Binding-site contacts:
Ligand atom CBA contacts residue ILE111 of chain 39.A at 3.7 Å (hydrophobic).
Ligand atom CAF contacts residue TRP203 of chain 39.A at 3.7 Å (hydrophobic).
Ligand atom CBB contacts residue ASN228 of chain 39.A at 3.7 Å.
Ligand atom CAA contacts residue VAL179 of chain 39.A at 3.1 Å (hydrophobic).
Ligand atom NBE contacts residue TRP203 of chain 39.A at 3.8 Å.
Ligand atom CAJ contacts residue PHE135 of chain 39.A at 3.1 Å (hydrophobic).
Ligand atom CAA contacts residue SER178 of chain 39.A at 3.5 Å.
Ligand atom CAF contacts residue GLN202 of chain 39.A at 3.5 Å.
Ligand atom CAK contacts residue PHE155 of chain 39.A at 2.9 Å (hydrophobic).
Ligand atom CAF contacts residue ASN228 of chain 39.A at 3.8 Å.
Ligand atom OAD contacts residue ASP112 of chain 39.A at 3.4 Å.
Ligand atom CAL contacts residue THR114 of chain 39.A at 3.8 Å.
Ligand atom CAH contacts residue PHE135 of chain 39.A at 3.4 Å (hydrophobic).
Ligand atom OAV contacts residue VAL190 of chain 39.A at 3.9 Å.
Ligand atom CAJ contacts residue VAL192 of chain 39.A at 3.7 Å (hydrophobic).
Ligand atom CAA contacts residue TYR153 of chain 39.A at 3.9 Å (hydrophobic).
Ligand atom CAG contacts residue ASN228 of chain 39.A at 3.3 Å.
Ligand atom OAD contacts residue ILE113 of chain 39.A at 3.1 Å (h-bond).
Ligand atom NAT contacts residue PHE155 of chain 39.A at 3.6 Å.
Ligand atom CAR contacts residue TYR201 of chain 39.A at 3.2 Å (hydrophobic).
Ligand atom CAB contacts residue PHE135 of chain 39.A at 3.8 Å (hydrophobic).
Ligand atom CAQ contacts residue ILE113 of chain 39.A at 3.9 Å (hydrophobic).
Ligand atom CAY contacts residue THR114 of chain 39.A at 3.8 Å.
Ligand atom CAR contacts residue ASN228 of chain 39.A at 3.7 Å.
Ligand atom NAC contacts residue THR114 of chain 39.A at 3.1 Å (h-bond).
Ligand atom OAW contacts residue MET195 of chain 39.A at 3.5 Å.
Ligand atom CAA contacts residue PRO177 of chain 39.A at 3.5 Å (hydrophobic).
Ligand atom CAZ contacts residue VAL192 of chain 39.A at 3.6 Å (hydrophobic).
Ligand atom CAG contacts residue GLN202 of chain 39.A at 3.5 Å.
Ligand atom CAS contacts residue ASN228 of chain 39.A at 3.8 Å.
Ligand atom CAE contacts residue PHE137 of chain 39.A at 3.9 Å (hydrophobic).
Ligand atom CAN contacts residue PHE135 of chain 39.A at 3.4 Å (hydrophobic).
Ligand atom CAH contacts residue VAL192 of chain 39.A at 3.5 Å (hydrophobic).
Ligand atom CAB contacts residue PHE131 of chain 39.A at 3.8 Å (hydrophobic).
Ligand atom OAW contacts residue ILE111 of chain 39.A at 3.2 Å.
Ligand atom CAI contacts residue PHE155 of chain 39.A at 3.1 Å (hydrophobic).
Ligand atom CAS contacts residue TYR201 of chain 39.A at 3.7 Å (hydrophobic).
Ligand atom CAM contacts residue PHE155 of chain 39.A at 3.8 Å (hydrophobic).
Ligand atom NAC contacts residue ALA275 of chain 39.A at 3.5 Å.
Ligand atom CAM contacts residue PRO177 of chain 39.A at 3.6 Å (hydrophobic).

Sequence of chain 40.C:
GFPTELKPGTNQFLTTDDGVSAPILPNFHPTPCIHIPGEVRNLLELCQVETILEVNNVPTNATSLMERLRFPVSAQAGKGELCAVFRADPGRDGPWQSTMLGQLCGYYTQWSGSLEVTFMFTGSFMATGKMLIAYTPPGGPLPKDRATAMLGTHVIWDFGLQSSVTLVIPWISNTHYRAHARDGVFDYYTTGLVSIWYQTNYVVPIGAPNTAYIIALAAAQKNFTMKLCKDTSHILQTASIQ

Sequence of chain 39.C:
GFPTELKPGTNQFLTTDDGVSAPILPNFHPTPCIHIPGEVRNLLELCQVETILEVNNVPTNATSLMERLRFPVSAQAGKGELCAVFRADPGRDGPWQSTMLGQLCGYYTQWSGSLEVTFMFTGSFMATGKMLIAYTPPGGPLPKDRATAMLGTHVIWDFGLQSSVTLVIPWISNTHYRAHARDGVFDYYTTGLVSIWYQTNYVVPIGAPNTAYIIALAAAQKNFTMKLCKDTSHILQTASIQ

The small molecule below binds the protein below.
Small molecule (SMILES): CCO/N=C/c1ccc(OCC[C@@H](C)CCN2CCN(c3ccnc(N)c3)C2=O)cc1

Sequence of chain 39.A:
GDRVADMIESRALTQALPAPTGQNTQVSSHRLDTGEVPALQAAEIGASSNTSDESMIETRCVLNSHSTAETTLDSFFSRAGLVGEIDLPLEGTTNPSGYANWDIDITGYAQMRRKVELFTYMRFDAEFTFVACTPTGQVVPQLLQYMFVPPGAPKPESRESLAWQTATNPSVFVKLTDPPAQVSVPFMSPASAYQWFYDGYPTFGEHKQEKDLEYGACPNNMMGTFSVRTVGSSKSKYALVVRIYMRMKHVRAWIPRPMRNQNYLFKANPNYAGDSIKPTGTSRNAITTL